Binding-site contacts:
Ligand atom N2 contacts residue PRO59 of chain 1.D at 4.4 Å.
Ligand atom O3 contacts residue PRO59 of chain 1.D at 4.2 Å.
Ligand atom N2 contacts residue PRO60 of chain 1.D at 3.3 Å (h-bond).
Ligand atom O7 contacts residue ASN62 of chain 1.D at 4.4 Å.
Ligand atom O5 contacts residue ASN62 of chain 1.D at 2.4 Å (h-bond).
Ligand atom C2 contacts residue PRO60 of chain 1.D at 4.4 Å (hydrophobic).
Ligand atom C8 contacts residue PRO60 of chain 1.D at 3.5 Å (hydrophobic).
Ligand atom C8 contacts residue ASN55 of chain 1.D at 4.2 Å.
Ligand atom C7 contacts residue ASN62 of chain 1.D at 3.9 Å.
Ligand atom C4 contacts residue ASN62 of chain 1.D at 4.2 Å.
Ligand atom C1 contacts residue ASN62 of chain 1.D at 1.4 Å.
Ligand atom C5 contacts residue ASN62 of chain 1.D at 3.7 Å.
Ligand atom C3 contacts residue ASN62 of chain 1.D at 3.8 Å.
Ligand atom C2 contacts residue ASN62 of chain 1.D at 2.5 Å.
Ligand atom C7 contacts residue PRO59 of chain 1.D at 4.4 Å (hydrophobic).
Ligand atom C8 contacts residue PRO59 of chain 1.D at 4.2 Å (hydrophobic).
Ligand atom C7 contacts residue PRO60 of chain 1.D at 3.9 Å (hydrophobic).
Ligand atom N2 contacts residue ASN62 of chain 1.D at 2.9 Å (h-bond).

Sequence of chain 1.D:
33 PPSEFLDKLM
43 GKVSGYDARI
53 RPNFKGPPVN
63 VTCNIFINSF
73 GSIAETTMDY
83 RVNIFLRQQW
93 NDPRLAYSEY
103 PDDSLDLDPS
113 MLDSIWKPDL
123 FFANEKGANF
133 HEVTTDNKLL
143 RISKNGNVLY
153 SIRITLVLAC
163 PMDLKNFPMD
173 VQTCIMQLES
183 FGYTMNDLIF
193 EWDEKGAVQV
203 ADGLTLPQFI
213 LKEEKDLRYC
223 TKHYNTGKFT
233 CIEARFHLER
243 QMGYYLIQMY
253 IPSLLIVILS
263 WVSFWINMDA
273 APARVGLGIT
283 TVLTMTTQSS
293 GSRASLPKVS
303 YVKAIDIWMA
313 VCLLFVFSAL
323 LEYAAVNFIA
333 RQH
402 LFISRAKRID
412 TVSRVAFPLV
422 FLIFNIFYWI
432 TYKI

This protein binds this small molecule.
Small molecule (SMILES): CC(=O)N[C@@H]1[C@@H](O)[C@H](O)[C@@H](CO)O[C@H]1O